Sequence of chain 1.E:
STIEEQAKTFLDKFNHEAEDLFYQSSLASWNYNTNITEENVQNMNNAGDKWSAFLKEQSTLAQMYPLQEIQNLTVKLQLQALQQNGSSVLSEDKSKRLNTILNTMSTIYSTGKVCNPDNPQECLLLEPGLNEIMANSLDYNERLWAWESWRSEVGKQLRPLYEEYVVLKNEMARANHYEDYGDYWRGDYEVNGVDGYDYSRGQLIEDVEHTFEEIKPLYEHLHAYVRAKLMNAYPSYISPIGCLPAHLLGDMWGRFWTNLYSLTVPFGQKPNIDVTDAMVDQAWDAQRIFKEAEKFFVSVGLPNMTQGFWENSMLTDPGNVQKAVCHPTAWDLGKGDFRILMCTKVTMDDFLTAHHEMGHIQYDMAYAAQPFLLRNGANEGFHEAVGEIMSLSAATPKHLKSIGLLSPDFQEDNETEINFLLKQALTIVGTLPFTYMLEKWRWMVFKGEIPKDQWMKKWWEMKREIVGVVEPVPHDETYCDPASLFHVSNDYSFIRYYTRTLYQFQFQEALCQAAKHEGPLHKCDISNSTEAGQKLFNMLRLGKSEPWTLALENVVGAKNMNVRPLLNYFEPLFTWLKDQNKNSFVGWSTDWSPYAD

A protein and the small-molecule ligand that binds it are described below.
Small molecule (SMILES): CC(=O)N[C@@H]1[C@@H](O)[C@H](O)[C@@H](CO)O[C@H]1O

Binding-site contacts:
Ligand atom C4 contacts residue ASN444 of chain 1.E at 4.2 Å.
Ligand atom C1 contacts residue ASN444 of chain 1.E at 1.4 Å.
Ligand atom N2 contacts residue ASN444 of chain 1.E at 2.8 Å (h-bond).
Ligand atom C8 contacts residue ASN444 of chain 1.E at 2.9 Å.
Ligand atom C8 contacts residue PHE297 of chain 1.E at 4.3 Å (hydrophobic).
Ligand atom C2 contacts residue ASN444 of chain 1.E at 2.4 Å.
Ligand atom C7 contacts residue ASN444 of chain 1.E at 2.3 Å.
Ligand atom O7 contacts residue ASN444 of chain 1.E at 2.4 Å (h-bond).
Ligand atom O5 contacts residue ASN444 of chain 1.E at 2.4 Å (h-bond).
Ligand atom C3 contacts residue ASN444 of chain 1.E at 3.7 Å.
Ligand atom C5 contacts residue ASN444 of chain 1.E at 3.7 Å.